A protein and the small-molecule ligand that binds it are described below.
Small molecule (SMILES): O=C(O)c1c[nH]c2ccccc12

Binding-site contacts:
Ligand atom NAE contacts residue ASN165 of chain 1.A at 3.8 Å.
Ligand atom OAL contacts residue LEU162 of chain 1.A at 4.5 Å.
Ligand atom CAG contacts residue ASN165 of chain 1.A at 3.9 Å.
Ligand atom CAA contacts residue ASN165 of chain 1.A at 4.1 Å.
Ligand atom OAK contacts residue ASN165 of chain 1.A at 4.1 Å.
Ligand atom CAG contacts residue GLY56 of chain 1.A at 4.2 Å.
Ligand atom CAH contacts residue PHE5 of chain 1.A at 4.0 Å (hydrophobic).
Ligand atom CAH contacts residue ASN165 of chain 1.A at 3.8 Å.
Ligand atom OAL contacts residue PRO55 of chain 1.A at 3.9 Å.
Ligand atom CAH contacts residue PRO55 of chain 1.A at 4.3 Å (hydrophobic).
Ligand atom CAG contacts residue LEU162 of chain 1.A at 3.6 Å (hydrophobic).
Ligand atom CAH contacts residue TYR166 of chain 1.A at 4.2 Å (hydrophobic).
Ligand atom OAK contacts residue PHE5 of chain 1.A at 3.7 Å.
Ligand atom OAK contacts residue GLU169 of chain 1.A at 3.8 Å.
Ligand atom CAC contacts residue ASN165 of chain 1.A at 3.9 Å.
Ligand atom NAE contacts residue ASN59 of chain 1.A at 4.4 Å.
Ligand atom OAL contacts residue TYR166 of chain 1.A at 3.0 Å.
Ligand atom CAG contacts residue PRO55 of chain 1.A at 3.8 Å (hydrophobic).
Ligand atom CAB contacts residue ASN165 of chain 1.A at 3.9 Å.
Ligand atom CAC contacts residue PRO55 of chain 1.A at 4.5 Å (hydrophobic).
Ligand atom OAL contacts residue ASN165 of chain 1.A at 4.1 Å.
Ligand atom NAE contacts residue GLY56 of chain 1.A at 4.3 Å.
Ligand atom OAL contacts residue PHE5 of chain 1.A at 3.5 Å.
Ligand atom NAE contacts residue LEU162 of chain 1.A at 4.2 Å.

Sequence of chain 1.A:
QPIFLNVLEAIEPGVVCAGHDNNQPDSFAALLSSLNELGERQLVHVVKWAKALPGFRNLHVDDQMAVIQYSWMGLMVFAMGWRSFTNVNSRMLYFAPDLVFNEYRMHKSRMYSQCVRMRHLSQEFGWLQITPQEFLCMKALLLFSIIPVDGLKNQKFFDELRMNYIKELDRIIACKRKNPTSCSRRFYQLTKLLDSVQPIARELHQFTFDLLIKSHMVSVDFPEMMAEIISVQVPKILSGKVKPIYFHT